This small molecule binds to this protein.
Small molecule (SMILES): CC(=O)N[C@@H]1[C@@H](O)[C@H](O)[C@@H](CO)O[C@H]1O

Sequence of chain 1.A:
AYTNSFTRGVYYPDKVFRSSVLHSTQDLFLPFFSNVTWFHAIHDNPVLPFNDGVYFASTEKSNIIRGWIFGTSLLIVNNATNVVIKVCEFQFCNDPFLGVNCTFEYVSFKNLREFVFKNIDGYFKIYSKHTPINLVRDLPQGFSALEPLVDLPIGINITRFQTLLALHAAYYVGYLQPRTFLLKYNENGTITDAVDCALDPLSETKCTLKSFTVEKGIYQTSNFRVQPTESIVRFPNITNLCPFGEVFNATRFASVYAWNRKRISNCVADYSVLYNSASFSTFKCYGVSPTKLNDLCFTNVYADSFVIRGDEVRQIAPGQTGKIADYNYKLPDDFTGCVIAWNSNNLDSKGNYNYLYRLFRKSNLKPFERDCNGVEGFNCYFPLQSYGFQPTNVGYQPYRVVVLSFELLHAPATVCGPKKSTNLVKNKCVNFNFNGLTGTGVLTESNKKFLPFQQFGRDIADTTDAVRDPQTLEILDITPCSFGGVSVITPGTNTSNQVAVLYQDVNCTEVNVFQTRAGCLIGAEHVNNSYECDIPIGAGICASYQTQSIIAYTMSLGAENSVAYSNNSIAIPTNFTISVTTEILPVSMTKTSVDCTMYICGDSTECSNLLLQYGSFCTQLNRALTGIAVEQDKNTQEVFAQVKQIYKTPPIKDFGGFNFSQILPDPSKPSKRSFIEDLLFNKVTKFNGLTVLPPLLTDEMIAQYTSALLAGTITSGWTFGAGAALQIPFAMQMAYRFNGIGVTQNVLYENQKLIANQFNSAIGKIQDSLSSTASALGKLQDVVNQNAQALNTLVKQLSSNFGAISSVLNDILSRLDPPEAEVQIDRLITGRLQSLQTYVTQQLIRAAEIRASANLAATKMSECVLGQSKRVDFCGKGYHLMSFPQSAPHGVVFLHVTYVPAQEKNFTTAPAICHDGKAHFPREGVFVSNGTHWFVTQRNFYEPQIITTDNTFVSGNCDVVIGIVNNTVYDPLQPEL

Binding-site contacts:
Ligand atom C7 contacts residue ASN184 of chain 1.A at 3.5 Å.
Ligand atom C8 contacts residue ASN184 of chain 1.A at 3.9 Å.
Ligand atom O7 contacts residue ASN184 of chain 1.A at 3.8 Å.
Ligand atom C4 contacts residue ASN184 of chain 1.A at 4.3 Å.
Ligand atom O7 contacts residue GLU151 of chain 1.A at 3.9 Å.
Ligand atom O6 contacts residue TYR370 of chain 1.D at 4.2 Å.
Ligand atom C5 contacts residue ASN184 of chain 1.A at 3.8 Å.
Ligand atom O5 contacts residue ASN184 of chain 1.A at 2.4 Å (h-bond).
Ligand atom N2 contacts residue ASN184 of chain 1.A at 2.9 Å (h-bond).
Ligand atom C3 contacts residue ASN184 of chain 1.A at 3.9 Å.
Ligand atom C8 contacts residue GLU151 of chain 1.A at 4.2 Å.
Ligand atom C7 contacts residue GLU151 of chain 1.A at 4.4 Å.
Ligand atom C2 contacts residue ASN184 of chain 1.A at 2.5 Å.
Ligand atom C1 contacts residue ASN184 of chain 1.A at 1.5 Å.

Sequence of chain 1.D:
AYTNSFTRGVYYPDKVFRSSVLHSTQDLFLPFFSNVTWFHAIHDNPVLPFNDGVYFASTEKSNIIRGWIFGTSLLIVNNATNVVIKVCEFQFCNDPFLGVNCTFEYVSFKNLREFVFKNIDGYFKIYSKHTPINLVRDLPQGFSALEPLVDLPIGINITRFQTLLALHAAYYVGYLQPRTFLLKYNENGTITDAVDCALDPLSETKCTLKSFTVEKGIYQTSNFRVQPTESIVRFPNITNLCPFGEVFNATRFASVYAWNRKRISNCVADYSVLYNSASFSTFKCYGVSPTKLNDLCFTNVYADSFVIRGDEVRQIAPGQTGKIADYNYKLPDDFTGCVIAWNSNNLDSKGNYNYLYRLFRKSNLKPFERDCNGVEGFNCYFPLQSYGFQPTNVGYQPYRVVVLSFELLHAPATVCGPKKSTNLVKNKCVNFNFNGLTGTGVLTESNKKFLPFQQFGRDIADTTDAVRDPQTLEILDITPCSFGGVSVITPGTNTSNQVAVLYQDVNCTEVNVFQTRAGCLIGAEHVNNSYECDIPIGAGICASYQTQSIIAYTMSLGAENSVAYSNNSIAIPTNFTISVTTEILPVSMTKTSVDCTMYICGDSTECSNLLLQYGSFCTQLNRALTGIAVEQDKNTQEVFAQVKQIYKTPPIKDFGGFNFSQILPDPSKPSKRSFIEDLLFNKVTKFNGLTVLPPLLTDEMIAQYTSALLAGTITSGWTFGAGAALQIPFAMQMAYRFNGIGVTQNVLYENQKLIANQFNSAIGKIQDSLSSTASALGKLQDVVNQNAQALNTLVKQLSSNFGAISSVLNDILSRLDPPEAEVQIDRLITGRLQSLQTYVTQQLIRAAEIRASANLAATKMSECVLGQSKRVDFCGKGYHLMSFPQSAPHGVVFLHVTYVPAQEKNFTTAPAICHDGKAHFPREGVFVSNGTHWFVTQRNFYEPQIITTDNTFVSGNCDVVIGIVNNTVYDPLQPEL